This small molecule binds to this protein.
Small molecule (SMILES): CC(C)(C)OC(=O)N[C@H](C(=O)NO)c1ccc(-n2cccn2)cc1

Binding-site contacts:
Ligand atom OAF contacts residue ASP296 of chain 1.I at 3.6 Å.
Ligand atom CAI contacts residue GLY406 of chain 1.I at 3.6 Å.
Ligand atom OAF contacts residue GLU378 of chain 1.I at 3.0 Å (salt-bridge).
Ligand atom CA contacts residue ZN1 of chain 1.YB at 3.6 Å.
Ligand atom O contacts residue LYS303 of chain 1.I at 3.7 Å.
Ligand atom NAW contacts residue GLY406 of chain 1.I at 3.7 Å.
Ligand atom NAO contacts residue ZN1 of chain 1.YB at 2.8 Å.
Ligand atom OAF contacts residue GLY379 of chain 1.I at 3.5 Å (h-bond).
Ligand atom CAG contacts residue LEU409 of chain 1.I at 3.5 Å (hydrophobic).
Ligand atom C contacts residue ZN1 of chain 1.WB at 3.3 Å.
Ligand atom OAF contacts residue LYS291 of chain 1.I at 3.2 Å (salt-bridge).
Ligand atom NAO contacts residue CO31 of chain 1.XB at 2.9 Å (h-bond).
Ligand atom CA contacts residue ASP376 of chain 1.I at 3.9 Å.
Ligand atom O contacts residue ZN1 of chain 1.YB at 2.5 Å.
Ligand atom OAF contacts residue ZN1 of chain 1.YB at 2.8 Å.
Ligand atom N contacts residue LEU404 of chain 1.I at 3.5 Å (h-bond).
Ligand atom OAF contacts residue CO31 of chain 1.XB at 2.4 Å (h-bond).
Ligand atom CAA contacts residue ARG380 of chain 1.I at 3.4 Å.
Ligand atom CAI contacts residue LEU404 of chain 1.I at 3.4 Å (hydrophobic).
Ligand atom C contacts residue LEU404 of chain 1.I at 3.7 Å (hydrophobic).
Ligand atom C contacts residue ZN1 of chain 1.YB at 2.6 Å.
Ligand atom CAH contacts residue ALA494 of chain 1.I at 3.3 Å (hydrophobic).
Ligand atom CA contacts residue LYS303 of chain 1.I at 3.8 Å.
Ligand atom O contacts residue ASP296 of chain 1.I at 2.8 Å (salt-bridge).
Ligand atom CAK contacts residue GLY406 of chain 1.I at 3.5 Å.
Ligand atom CAU contacts residue GLY406 of chain 1.I at 3.6 Å.
Ligand atom NAO contacts residue ZN1 of chain 1.WB at 3.4 Å.
Ligand atom O contacts residue ZN1 of chain 1.WB at 2.5 Å.
Ligand atom NAO contacts residue ASP376 of chain 1.I at 2.7 Å (salt-bridge).
Ligand atom O contacts residue ASP376 of chain 1.I at 3.8 Å.
Ligand atom CAT contacts residue LYS303 of chain 1.I at 3.8 Å.
Ligand atom C contacts residue ASP296 of chain 1.I at 3.6 Å.
Ligand atom CAB contacts residue SER471 of chain 1.I at 3.6 Å.
Ligand atom OAF contacts residue ZN1 of chain 1.WB at 2.5 Å.
Ligand atom CAJ contacts residue LYS303 of chain 1.I at 3.4 Å.
Ligand atom C contacts residue ASP376 of chain 1.I at 3.2 Å.
Ligand atom NAO contacts residue LEU404 of chain 1.I at 3.4 Å (h-bond).
Ligand atom NAN contacts residue ALA494 of chain 1.I at 3.6 Å.
Ligand atom CAG contacts residue MET309 of chain 1.I at 3.4 Å (hydrophobic).
Ligand atom OAF contacts residue ASP376 of chain 1.I at 3.1 Å (salt-bridge).

Sequence of chain 1.I:
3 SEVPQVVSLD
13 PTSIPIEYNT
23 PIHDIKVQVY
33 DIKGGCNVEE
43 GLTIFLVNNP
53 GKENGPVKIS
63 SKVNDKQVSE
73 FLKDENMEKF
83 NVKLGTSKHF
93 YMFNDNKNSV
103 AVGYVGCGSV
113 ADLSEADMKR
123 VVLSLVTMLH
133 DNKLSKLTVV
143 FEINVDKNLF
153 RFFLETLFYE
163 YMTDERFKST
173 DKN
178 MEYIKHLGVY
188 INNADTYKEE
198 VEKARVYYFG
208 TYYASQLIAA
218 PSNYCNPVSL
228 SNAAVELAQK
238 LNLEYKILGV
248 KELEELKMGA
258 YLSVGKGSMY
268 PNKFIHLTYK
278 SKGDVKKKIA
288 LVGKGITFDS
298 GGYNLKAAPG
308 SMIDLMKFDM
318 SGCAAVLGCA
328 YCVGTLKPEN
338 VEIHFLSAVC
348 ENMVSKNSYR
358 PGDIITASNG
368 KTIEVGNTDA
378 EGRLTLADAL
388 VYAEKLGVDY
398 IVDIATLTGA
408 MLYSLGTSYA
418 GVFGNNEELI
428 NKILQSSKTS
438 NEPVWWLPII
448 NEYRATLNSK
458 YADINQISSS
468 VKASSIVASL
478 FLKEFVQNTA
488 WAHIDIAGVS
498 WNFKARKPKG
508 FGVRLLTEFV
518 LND